Sequence of chain 1.B:
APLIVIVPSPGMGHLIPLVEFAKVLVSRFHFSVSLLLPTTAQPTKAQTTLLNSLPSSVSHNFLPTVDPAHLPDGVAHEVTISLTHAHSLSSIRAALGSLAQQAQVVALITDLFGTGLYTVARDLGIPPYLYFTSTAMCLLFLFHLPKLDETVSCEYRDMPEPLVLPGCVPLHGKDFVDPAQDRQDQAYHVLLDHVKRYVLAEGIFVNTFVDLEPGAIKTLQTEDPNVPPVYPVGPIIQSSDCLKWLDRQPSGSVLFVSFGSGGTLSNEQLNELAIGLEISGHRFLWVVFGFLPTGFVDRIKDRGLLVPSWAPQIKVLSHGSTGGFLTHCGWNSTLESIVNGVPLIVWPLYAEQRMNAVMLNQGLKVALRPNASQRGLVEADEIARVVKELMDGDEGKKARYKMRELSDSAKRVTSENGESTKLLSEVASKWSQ

Binding-site contacts:
Ligand atom C2' contacts residue GLU389 of chain 1.B at 3.5 Å.
Ligand atom N3 contacts residue ALA364 of chain 1.B at 2.9 Å (h-bond).
Ligand atom F1 contacts residue GLN406 of chain 1.B at 3.1 Å.
Ligand atom O1B contacts residue ASN385 of chain 1.B at 3.2 Å (h-bond).
Ligand atom O5' contacts residue ASN385 of chain 1.B at 3.5 Å.
Ligand atom O2A contacts residue HIS381 of chain 1.B at 2.9 Å.
Ligand atom O1B contacts residue GLY37 of chain 1.B at 3.4 Å.
Ligand atom O7' contacts residue TRP363 of chain 1.B at 3.5 Å.
Ligand atom O1A contacts residue SER386 of chain 1.B at 3.4 Å (h-bond).
Ligand atom C6' contacts residue ALA364 of chain 1.B at 3.5 Å (hydrophobic).
Ligand atom O6' contacts residue ALA364 of chain 1.B at 3.4 Å (h-bond).
Ligand atom C6' contacts residue TRP363 of chain 1.B at 3.6 Å (hydrophobic).
Ligand atom O1A contacts residue ASN385 of chain 1.B at 3.1 Å (h-bond).
Ligand atom N3 contacts residue TRP363 of chain 1.B at 3.3 Å (h-bond).
Ligand atom O3 contacts residue GLN406 of chain 1.B at 3.4 Å (h-bond).
Ligand atom C2' contacts residue GLN366 of chain 1.B at 3.3 Å.
Ligand atom C3' contacts residue GLN262 of chain 1.B at 3.5 Å.
Ligand atom O3 contacts residue GLU405 of chain 1.B at 2.6 Å (salt-bridge).
Ligand atom O3' contacts residue GLN262 of chain 1.B at 2.2 Å (h-bond).
Ligand atom C3' contacts residue GLU389 of chain 1.B at 3.4 Å.
Ligand atom O2' contacts residue GLN262 of chain 1.B at 3.6 Å (h-bond).
Ligand atom O2' contacts residue GLN366 of chain 1.B at 2.9 Å.
Ligand atom O4 contacts residue GLU405 of chain 1.B at 2.5 Å (salt-bridge).
Ligand atom O1A contacts residue GLY383 of chain 1.B at 3.3 Å.
Ligand atom O6 contacts residue ASN385 of chain 1.B at 3.1 Å (h-bond).
Ligand atom PA contacts residue SER386 of chain 1.B at 3.4 Å.
Ligand atom O1A contacts residue TRP384 of chain 1.B at 3.6 Å (h-bond).
Ligand atom O2' contacts residue GLU389 of chain 1.B at 2.7 Å (salt-bridge).
Ligand atom O7' contacts residue ALA364 of chain 1.B at 3.3 Å (h-bond).
Ligand atom C6 contacts residue THR157 of chain 1.B at 3.5 Å.
Ligand atom C4 contacts residue GLU405 of chain 1.B at 3.5 Å.
Ligand atom O6 contacts residue THR157 of chain 1.B at 3.2 Å (h-bond).
Ligand atom O6 contacts residue GLY37 of chain 1.B at 2.9 Å (h-bond).
Ligand atom O6' contacts residue GLN366 of chain 1.B at 3.6 Å (h-bond).
Ligand atom O2A contacts residue SER386 of chain 1.B at 2.5 Å (h-bond).
Ligand atom O4 contacts residue TRP384 of chain 1.B at 3.3 Å (h-bond).
Ligand atom O3 contacts residue ALA404 of chain 1.B at 3.3 Å.
Ligand atom O3' contacts residue GLU389 of chain 1.B at 2.6 Å (salt-bridge).
Ligand atom F1 contacts residue TYR403 of chain 1.B at 3.4 Å.
Ligand atom O5' contacts residue SER386 of chain 1.B at 3.5 Å (h-bond).

This small molecule binds to this protein.
Small molecule (SMILES): O=c1ccn([C@@H]2O[C@H](CO[P](=O)(O)O[P](=O)(O)O[C@H]3O[C@H](CO)[C@@H](O)[C@H](O)[C@H]3F)[C@@H](O)[C@H]2O)c(=O)[nH]1